Sequence of chain 1.A:
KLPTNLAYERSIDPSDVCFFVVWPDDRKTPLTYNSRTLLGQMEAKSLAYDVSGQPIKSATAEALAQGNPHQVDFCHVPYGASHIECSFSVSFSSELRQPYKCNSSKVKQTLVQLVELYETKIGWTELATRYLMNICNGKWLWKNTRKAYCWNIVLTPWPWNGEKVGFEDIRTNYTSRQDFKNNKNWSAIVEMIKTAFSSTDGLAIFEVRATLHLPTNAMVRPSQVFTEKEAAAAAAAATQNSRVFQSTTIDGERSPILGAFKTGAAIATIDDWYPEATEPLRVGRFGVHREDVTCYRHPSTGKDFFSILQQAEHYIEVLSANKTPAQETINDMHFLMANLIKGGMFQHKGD

This small molecule binds to this protein.
Small molecule (SMILES): Cc1cn([C@H]2C[C@H](O[P](=O)(O)OC[C@H]3O[C@@H](n4cc(C)c(=O)[nH]c4=O)C[C@@H]3O[P](=O)(O)OC[C@H]3O[C@@H](n4cnc5c(N)ncnc54)C[C@@H]3O[P](=O)(O)OC[C@H]3O[C@@H](n4ccc(N)nc4=O)C[C@@H]3O)[C@@H](CO[P](=O)(O)O[C@H]3C[C@H](n4ccc(N)nc4=O)O[C@@H]3CO[P](=O)(O)O[C@H]3C[C@H](n4ccc(N)nc4=O)O[C@@H]3CO[P](=O)(O)O[C@H]3C[C@H](n4cnc5c(=O)nc(N)[nH]c54)O[C@@H]3CO[P](=O)(O)O[C@H]3C[C@H](n4ccc(N)nc4=O)O[C@@H]3CO[P](=O)(O)O[C@H]3C[C@H](n4ccc(N)nc4=O)O[C@@H]3COP(=O)=O)O2)c(=O)[nH]c1=O

Binding-site contacts:
Ligand atom N7 contacts residue ALA231 of chain 1.A at 3.6 Å.
Ligand atom N9 contacts residue ALA231 of chain 1.A at 3.1 Å (h-bond).
Ligand atom O3' contacts residue ASN118 of chain 1.G at 3.7 Å.
Ligand atom N3 contacts residue ALA231 of chain 1.A at 3.5 Å (h-bond).
Ligand atom C5' contacts residue LYS115 of chain 1.G at 3.6 Å.
Ligand atom P contacts residue ASN118 of chain 1.G at 3.7 Å.
Ligand atom OP1 contacts residue ASN118 of chain 1.G at 2.6 Å (h-bond).
Ligand atom O4' contacts residue MET239 of chain 1.G at 3.5 Å (h-bond).
Ligand atom O3' contacts residue THR240 of chain 1.G at 3.6 Å (h-bond).
Ligand atom C2' contacts residue ALA231 of chain 1.A at 3.6 Å (hydrophobic).
Ligand atom C5' contacts residue ARG21 of chain 1.G at 3.7 Å.
Ligand atom O2 contacts residue THR232 of chain 1.G at 3.7 Å.
Ligand atom N1 contacts residue GLU230 of chain 1.A at 3.8 Å.
Ligand atom C5 contacts residue ALA231 of chain 1.A at 3.4 Å (hydrophobic).
Ligand atom OP2 contacts residue ARG18 of chain 1.G at 3.7 Å.
Ligand atom P contacts residue ARG18 of chain 1.G at 3.7 Å.
Ligand atom O2 contacts residue GLY242 of chain 1.G at 3.5 Å.
Ligand atom OP1 contacts residue LYS17 of chain 1.G at 3.2 Å (salt-bridge).
Ligand atom O2 contacts residue ALA231 of chain 1.A at 3.6 Å.
Ligand atom O2 contacts residue LYS115 of chain 1.G at 3.8 Å.
Ligand atom N2 contacts residue LYS115 of chain 1.G at 3.5 Å.
Ligand atom OP2 contacts residue LYS46 of chain 1.G at 3.4 Å (salt-bridge).
Ligand atom O3' contacts residue ARG21 of chain 1.G at 3.5 Å (salt-bridge).
Ligand atom C4' contacts residue THR240 of chain 1.G at 3.6 Å.
Ligand atom O2 contacts residue SER114 of chain 1.G at 3.3 Å.
Ligand atom O4' contacts residue THR232 of chain 1.G at 3.7 Å.
Ligand atom C1' contacts residue ALA231 of chain 1.A at 3.6 Å (hydrophobic).
Ligand atom OP1 contacts residue LYS46 of chain 1.G at 3.2 Å.
Ligand atom O4' contacts residue SER114 of chain 1.G at 3.4 Å (h-bond).
Ligand atom OP1 contacts residue ARG18 of chain 1.G at 2.8 Å (salt-bridge).
Ligand atom C8 contacts residue ALA231 of chain 1.A at 3.5 Å (hydrophobic).
Ligand atom OP1 contacts residue ARG21 of chain 1.G at 3.2 Å (salt-bridge).
Ligand atom C5' contacts residue SER114 of chain 1.G at 3.8 Å.
Ligand atom C5' contacts residue MET239 of chain 1.G at 3.5 Å (hydrophobic).
Ligand atom C4' contacts residue MET239 of chain 1.G at 3.5 Å (hydrophobic).
Ligand atom C4 contacts residue ALA231 of chain 1.A at 3.1 Å (hydrophobic).
Ligand atom P contacts residue ARG21 of chain 1.G at 3.9 Å.
Ligand atom O2 contacts residue THR231 of chain 1.G at 3.5 Å (h-bond).
Ligand atom OP2 contacts residue LYS17 of chain 1.G at 3.8 Å.
Ligand atom C4' contacts residue SER114 of chain 1.G at 3.3 Å.

Sequence of chain 1.G:
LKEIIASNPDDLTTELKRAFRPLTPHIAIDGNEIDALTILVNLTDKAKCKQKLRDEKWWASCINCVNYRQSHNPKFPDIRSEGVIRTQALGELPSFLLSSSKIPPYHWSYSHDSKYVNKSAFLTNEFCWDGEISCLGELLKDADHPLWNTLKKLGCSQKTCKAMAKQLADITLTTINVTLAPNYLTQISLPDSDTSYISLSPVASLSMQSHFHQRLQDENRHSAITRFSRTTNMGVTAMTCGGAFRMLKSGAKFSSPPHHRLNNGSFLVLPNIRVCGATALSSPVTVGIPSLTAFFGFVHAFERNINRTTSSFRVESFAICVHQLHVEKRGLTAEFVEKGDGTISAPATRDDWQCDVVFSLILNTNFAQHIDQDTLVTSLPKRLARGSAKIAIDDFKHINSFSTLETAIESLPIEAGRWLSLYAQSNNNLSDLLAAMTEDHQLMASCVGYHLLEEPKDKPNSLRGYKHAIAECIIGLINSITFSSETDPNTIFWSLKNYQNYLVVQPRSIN